Sequence of chain 1.E:
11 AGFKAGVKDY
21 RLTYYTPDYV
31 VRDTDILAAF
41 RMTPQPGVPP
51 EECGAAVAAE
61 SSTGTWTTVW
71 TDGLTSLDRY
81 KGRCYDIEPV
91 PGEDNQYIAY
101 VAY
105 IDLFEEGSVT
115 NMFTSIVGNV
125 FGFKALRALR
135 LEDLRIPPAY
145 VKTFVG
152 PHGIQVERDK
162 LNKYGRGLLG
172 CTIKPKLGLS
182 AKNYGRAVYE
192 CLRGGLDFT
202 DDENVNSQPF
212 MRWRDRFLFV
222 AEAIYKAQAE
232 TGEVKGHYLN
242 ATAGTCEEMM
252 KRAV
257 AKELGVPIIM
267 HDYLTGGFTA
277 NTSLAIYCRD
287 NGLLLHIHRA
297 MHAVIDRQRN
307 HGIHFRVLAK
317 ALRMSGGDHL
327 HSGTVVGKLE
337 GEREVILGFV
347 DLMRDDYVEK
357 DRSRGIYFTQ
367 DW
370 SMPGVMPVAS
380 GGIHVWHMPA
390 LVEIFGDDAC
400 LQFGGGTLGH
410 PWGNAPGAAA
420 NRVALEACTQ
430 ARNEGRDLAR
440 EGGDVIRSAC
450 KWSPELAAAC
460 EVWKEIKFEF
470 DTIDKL

The small molecule below binds the protein below.
Small molecule (SMILES): O=C(O)[C@@](O)(COP(=O)(O)O)[C@H](O)[C@H](O)COP(=O)(O)O

Sequence of chain 1.F:
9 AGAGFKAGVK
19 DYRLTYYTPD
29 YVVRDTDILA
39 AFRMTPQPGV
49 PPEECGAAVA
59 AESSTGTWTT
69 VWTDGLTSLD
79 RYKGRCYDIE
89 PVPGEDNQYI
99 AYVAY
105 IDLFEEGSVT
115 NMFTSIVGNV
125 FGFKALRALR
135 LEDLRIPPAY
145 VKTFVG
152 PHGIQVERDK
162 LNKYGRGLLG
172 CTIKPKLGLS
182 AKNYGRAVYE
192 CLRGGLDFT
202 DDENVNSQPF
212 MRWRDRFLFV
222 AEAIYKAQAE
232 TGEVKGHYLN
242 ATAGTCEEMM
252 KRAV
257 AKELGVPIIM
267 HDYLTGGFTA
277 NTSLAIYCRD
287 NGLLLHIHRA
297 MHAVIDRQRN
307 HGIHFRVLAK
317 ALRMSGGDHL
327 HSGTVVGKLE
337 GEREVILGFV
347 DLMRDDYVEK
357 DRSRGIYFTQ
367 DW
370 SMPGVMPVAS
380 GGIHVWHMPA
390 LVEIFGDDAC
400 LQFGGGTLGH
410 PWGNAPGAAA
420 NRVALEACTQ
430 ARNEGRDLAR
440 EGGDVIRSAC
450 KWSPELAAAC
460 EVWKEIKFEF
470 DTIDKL

Binding-site contacts:
Ligand atom C3 contacts residue MG1 of chain 1.CB at 3.0 Å.
Ligand atom O2 contacts residue ASP203 of chain 1.F at 3.2 Å (salt-bridge).
Ligand atom C2 contacts residue MG1 of chain 1.CB at 2.8 Å.
Ligand atom O3 contacts residue GLU204 of chain 1.F at 3.0 Å (salt-bridge).
Ligand atom P1 contacts residue THR65 of chain 1.E at 3.3 Å.
Ligand atom C3 contacts residue KCX201 of chain 1.F at 3.2 Å.
Ligand atom O1 contacts residue LYS175 of chain 1.F at 3.2 Å (salt-bridge).
Ligand atom O1P contacts residue GLY404 of chain 1.F at 2.7 Å (h-bond).
Ligand atom O2P contacts residue LYS334 of chain 1.F at 2.7 Å (salt-bridge).
Ligand atom O7 contacts residue ASP203 of chain 1.F at 3.0 Å (salt-bridge).
Ligand atom O7 contacts residue MG1 of chain 1.CB at 2.1 Å.
Ligand atom O5P contacts residue HIS327 of chain 1.F at 2.9 Å (h-bond).
Ligand atom O3 contacts residue MG1 of chain 1.CB at 2.2 Å.
Ligand atom O3P contacts residue GLY403 of chain 1.F at 2.9 Å (h-bond).
Ligand atom O2P contacts residue GLY380 of chain 1.F at 3.3 Å.
Ligand atom O5P contacts residue SER379 of chain 1.F at 3.4 Å (h-bond).
Ligand atom O6 contacts residue LYS334 of chain 1.F at 2.9 Å (salt-bridge).
Ligand atom O3 contacts residue KCX201 of chain 1.F at 2.7 Å (h-bond).
Ligand atom O2 contacts residue MG1 of chain 1.CB at 2.2 Å.
Ligand atom O4 contacts residue SER379 of chain 1.F at 3.0 Å (h-bond).
Ligand atom O2 contacts residue THR173 of chain 1.F at 3.1 Å (h-bond).
Ligand atom O4P contacts residue ARG295 of chain 1.F at 2.7 Å (salt-bridge).
Ligand atom O2P contacts residue GLY381 of chain 1.F at 2.8 Å (h-bond).
Ligand atom O6P contacts residue ARG295 of chain 1.F at 2.9 Å (salt-bridge).
Ligand atom O4 contacts residue GLY380 of chain 1.F at 3.2 Å.
Ligand atom O1P contacts residue THR65 of chain 1.E at 2.5 Å (h-bond).
Ligand atom O2 contacts residue KCX201 of chain 1.F at 3.2 Å (h-bond).
Ligand atom O1P contacts residue LYS175 of chain 1.F at 3.4 Å.
Ligand atom C contacts residue MG1 of chain 1.CB at 2.9 Å.
Ligand atom O6 contacts residue GLU60 of chain 1.E at 3.4 Å (salt-bridge).
Ligand atom O1 contacts residue LYS334 of chain 1.F at 3.4 Å (salt-bridge).
Ligand atom O5 contacts residue LEU335 of chain 1.F at 3.3 Å.
Ligand atom C contacts residue LYS175 of chain 1.F at 3.4 Å.
Ligand atom O7 contacts residue LYS175 of chain 1.F at 3.4 Å (salt-bridge).
Ligand atom O7 contacts residue GLU204 of chain 1.F at 3.1 Å (salt-bridge).
Ligand atom O7 contacts residue ASN123 of chain 1.E at 3.0 Å (h-bond).
Ligand atom O7 contacts residue LYS177 of chain 1.F at 2.7 Å (salt-bridge).
Ligand atom O3 contacts residue HIS294 of chain 1.F at 2.9 Å (h-bond).
Ligand atom O2P contacts residue TRP66 of chain 1.E at 3.2 Å.
Ligand atom O2 contacts residue LYS175 of chain 1.F at 3.0 Å (salt-bridge).